Sequence of chain 1.A:
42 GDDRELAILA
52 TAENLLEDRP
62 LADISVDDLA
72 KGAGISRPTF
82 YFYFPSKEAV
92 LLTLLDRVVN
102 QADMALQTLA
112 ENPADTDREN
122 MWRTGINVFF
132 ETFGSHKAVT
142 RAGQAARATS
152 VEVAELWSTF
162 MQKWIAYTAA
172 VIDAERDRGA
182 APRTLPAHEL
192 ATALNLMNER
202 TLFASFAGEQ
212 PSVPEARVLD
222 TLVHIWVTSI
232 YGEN

Binding-site contacts:
Ligand atom C08 contacts residue ILE127 of chain 1.A at 3.7 Å (hydrophobic).
Ligand atom C25 contacts residue LEU107 of chain 1.A at 3.9 Å (hydrophobic).
Ligand atom C02 contacts residue ASN196 of chain 1.A at 3.3 Å.
Ligand atom N24 contacts residue TYR168 of chain 1.A at 3.1 Å.
Ligand atom N06 contacts residue PHE130 of chain 1.A at 3.6 Å.
Ligand atom C19 contacts residue ASN196 of chain 1.A at 3.3 Å.
Ligand atom N26 contacts residue LEU107 of chain 1.A at 3.7 Å.
Ligand atom C05 contacts residue PHE130 of chain 1.A at 3.4 Å (hydrophobic).
Ligand atom C05 contacts residue ASN196 of chain 1.A at 3.9 Å.
Ligand atom O07 contacts residue PHE130 of chain 1.A at 3.5 Å.
Ligand atom C05 contacts residue ASN199 of chain 1.A at 3.6 Å.
Ligand atom N24 contacts residue VAL172 of chain 1.A at 3.5 Å.
Ligand atom C38 contacts residue MET162 of chain 1.A at 3.8 Å (hydrophobic).
Ligand atom C14 contacts residue THR169 of chain 1.A at 3.4 Å.
Ligand atom S34 contacts residue GLY126 of chain 1.A at 3.7 Å.
Ligand atom O23 contacts residue TYR168 of chain 1.A at 3.4 Å.
Ligand atom C36 contacts residue ASN199 of chain 1.A at 3.9 Å.
Ligand atom C28 contacts residue TYR168 of chain 1.A at 3.6 Å (hydrophobic).
Ligand atom S34 contacts residue MET122 of chain 1.A at 3.3 Å (h-bond).
Ligand atom S35 contacts residue LEU203 of chain 1.A at 3.5 Å.
Ligand atom O23 contacts residue TRP123 of chain 1.A at 3.8 Å.
Ligand atom C16 contacts residue THR169 of chain 1.A at 3.4 Å.
Ligand atom C19 contacts residue THR169 of chain 1.A at 3.7 Å.
Ligand atom C25 contacts residue TYR168 of chain 1.A at 3.8 Å (hydrophobic).
Ligand atom C38 contacts residue GLU200 of chain 1.A at 3.6 Å.
Ligand atom O07 contacts residue ASN199 of chain 1.A at 2.9 Å (h-bond).
Ligand atom C16 contacts residue PHE130 of chain 1.A at 3.9 Å (hydrophobic).
Ligand atom C36 contacts residue GLU200 of chain 1.A at 3.7 Å.
Ligand atom O23 contacts residue THR169 of chain 1.A at 3.7 Å.
Ligand atom C08 contacts residue TRP227 of chain 1.A at 3.6 Å (hydrophobic).
Ligand atom C40 contacts residue MET162 of chain 1.A at 3.6 Å (hydrophobic).
Ligand atom C02 contacts residue PHE130 of chain 1.A at 3.8 Å (hydrophobic).
Ligand atom C11 contacts residue ILE127 of chain 1.A at 3.8 Å (hydrophobic).
Ligand atom C19 contacts residue PHE130 of chain 1.A at 3.7 Å (hydrophobic).
Ligand atom S35 contacts residue ASN199 of chain 1.A at 3.9 Å.
Ligand atom C40 contacts residue ASN196 of chain 1.A at 3.9 Å.
Ligand atom C32 contacts residue MET122 of chain 1.A at 3.5 Å (hydrophobic).
Ligand atom C11 contacts residue GLY126 of chain 1.A at 3.7 Å.
Ligand atom C22 contacts residue TRP123 of chain 1.A at 3.8 Å (hydrophobic).
Ligand atom S35 contacts residue PHE130 of chain 1.A at 3.5 Å.

A protein and the small-molecule ligand that binds it are described below.
Small molecule (SMILES): O=C(Cc1cccs1)N1CCC(c2nc(-c3cccs3)no2)CC1